Binding-site contacts:
Ligand atom O2' contacts residue ALA410 of chain 1.C at 2.9 Å.
Ligand atom N3B contacts residue GLY96 of chain 1.C at 3.4 Å (h-bond).
Ligand atom O2A contacts residue MG1 of chain 1.I at 2.2 Å.
Ligand atom O1A contacts residue THR42 of chain 1.C at 2.7 Å (h-bond).
Ligand atom O4' contacts residue GLY44 of chain 1.C at 3.5 Å.
Ligand atom O3G contacts residue ASP95 of chain 1.C at 3.6 Å (salt-bridge).
Ligand atom O2B contacts residue THR99 of chain 1.C at 2.7 Å (h-bond).
Ligand atom PA contacts residue GLY44 of chain 1.C at 3.5 Å.
Ligand atom O2B contacts residue THR98 of chain 1.C at 3.4 Å (h-bond).
Ligand atom O2G contacts residue THR97 of chain 1.C at 2.8 Å (h-bond).
Ligand atom N7 contacts residue THR163 of chain 1.C at 3.1 Å (h-bond).
Ligand atom O2G contacts residue GLY94 of chain 1.C at 3.6 Å (h-bond).
Ligand atom O2' contacts residue GLU496 of chain 1.C at 3.1 Å (salt-bridge).
Ligand atom O4' contacts residue LEU451 of chain 1.C at 3.6 Å.
Ligand atom C6 contacts residue PRO45 of chain 1.C at 3.4 Å (hydrophobic).
Ligand atom O1G contacts residue CYS65 of chain 1.C at 3.3 Å (h-bond).
Ligand atom O1G contacts residue THR97 of chain 1.C at 3.1 Å (h-bond).
Ligand atom PG contacts residue THR97 of chain 1.C at 3.2 Å.
Ligand atom N7 contacts residue THR160 of chain 1.C at 3.4 Å.
Ligand atom O1A contacts residue LEU43 of chain 1.C at 3.2 Å.
Ligand atom O3G contacts residue MG1 of chain 1.I at 2.1 Å.
Ligand atom C5 contacts residue PRO45 of chain 1.C at 3.3 Å (hydrophobic).
Ligand atom O1B contacts residue GLY96 of chain 1.C at 2.8 Å (h-bond).
Ligand atom C6 contacts residue ILE494 of chain 1.C at 3.5 Å (hydrophobic).
Ligand atom PB contacts residue GLY96 of chain 1.C at 3.4 Å.
Ligand atom O2B contacts residue GLY96 of chain 1.C at 3.2 Å.
Ligand atom N3B contacts residue THR98 of chain 1.C at 2.9 Å (h-bond).
Ligand atom O3A contacts residue THR98 of chain 1.C at 3.5 Å.
Ligand atom O1B contacts residue MG1 of chain 1.I at 3.2 Å.
Ligand atom C2' contacts residue GLU496 of chain 1.C at 3.5 Å.
Ligand atom N1 contacts residue PRO45 of chain 1.C at 3.6 Å.
Ligand atom PA contacts residue MG1 of chain 1.I at 3.5 Å.
Ligand atom PG contacts residue MG1 of chain 1.I at 3.5 Å.
Ligand atom O5' contacts residue GLY44 of chain 1.C at 2.9 Å (h-bond).
Ligand atom O1A contacts residue GLY44 of chain 1.C at 2.8 Å (h-bond).
Ligand atom N3B contacts residue THR97 of chain 1.C at 3.0 Å (h-bond).
Ligand atom O1G contacts residue THR98 of chain 1.C at 3.1 Å (h-bond).
Ligand atom O1G contacts residue ASP64 of chain 1.C at 3.6 Å (salt-bridge).
Ligand atom O2' contacts residue GLY411 of chain 1.C at 2.9 Å (h-bond).
Ligand atom C4 contacts residue PRO45 of chain 1.C at 3.5 Å (hydrophobic).

The protein below binds the small molecule below.
Small molecule (SMILES): Nc1ncnc2c1ncn2[C@@H]1O[C@H](CO[P](=O)(O)O[P](=O)(O)NP(=O)(O)O)[C@@H](O)[C@H]1O

Sequence of chain 1.C:
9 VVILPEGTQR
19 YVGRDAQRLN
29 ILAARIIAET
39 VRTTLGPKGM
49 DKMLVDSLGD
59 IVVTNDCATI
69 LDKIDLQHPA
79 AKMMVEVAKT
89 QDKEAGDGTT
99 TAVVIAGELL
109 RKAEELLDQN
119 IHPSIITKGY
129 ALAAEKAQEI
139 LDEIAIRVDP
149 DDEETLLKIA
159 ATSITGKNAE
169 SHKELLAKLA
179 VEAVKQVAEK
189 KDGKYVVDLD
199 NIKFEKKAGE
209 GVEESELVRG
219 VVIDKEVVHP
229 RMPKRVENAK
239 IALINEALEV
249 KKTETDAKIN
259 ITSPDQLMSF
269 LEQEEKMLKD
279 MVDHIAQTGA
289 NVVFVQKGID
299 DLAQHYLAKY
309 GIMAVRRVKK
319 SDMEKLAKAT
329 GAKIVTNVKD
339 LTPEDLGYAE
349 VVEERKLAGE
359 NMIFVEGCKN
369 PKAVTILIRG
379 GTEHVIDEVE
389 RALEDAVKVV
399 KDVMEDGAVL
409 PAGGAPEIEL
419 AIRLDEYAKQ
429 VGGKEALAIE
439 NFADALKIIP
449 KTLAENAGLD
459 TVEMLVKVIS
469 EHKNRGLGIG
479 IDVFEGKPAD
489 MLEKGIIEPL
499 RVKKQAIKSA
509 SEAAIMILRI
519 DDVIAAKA